Sequence of chain 1.C:
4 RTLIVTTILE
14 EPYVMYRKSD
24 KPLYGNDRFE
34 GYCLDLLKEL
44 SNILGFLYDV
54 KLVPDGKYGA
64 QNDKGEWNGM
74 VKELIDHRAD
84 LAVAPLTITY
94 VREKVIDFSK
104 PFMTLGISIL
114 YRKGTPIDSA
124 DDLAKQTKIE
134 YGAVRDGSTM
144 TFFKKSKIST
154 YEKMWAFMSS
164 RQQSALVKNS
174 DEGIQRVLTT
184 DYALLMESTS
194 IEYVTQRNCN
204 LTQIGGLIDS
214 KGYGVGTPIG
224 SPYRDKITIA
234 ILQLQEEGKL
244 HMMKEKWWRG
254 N

A protein and the small-molecule ligand that binds it are described below.
Small molecule (SMILES): O=C(O)[C@@H]1C[C@H]2C[C@@H](CN3CC(F)(F)C[C@H]3C(=O)O)CC[C@H]2CN1

Binding-site contacts:
Ligand atom O2 contacts residue ARG95 of chain 1.C at 2.8 Å (salt-bridge).
Ligand atom F1 contacts residue GLY140 of chain 1.C at 3.9 Å.
Ligand atom C1 contacts residue THR90 of chain 1.C at 3.4 Å.
Ligand atom O2 contacts residue THR90 of chain 1.C at 2.9 Å (h-bond).
Ligand atom C4 contacts residue TYR61 of chain 1.C at 3.6 Å (hydrophobic).
Ligand atom C8 contacts residue GLU190 of chain 1.C at 3.6 Å.
Ligand atom C14 contacts residue SER173 of chain 1.C at 3.5 Å.
Ligand atom F1 contacts residue VAL137 of chain 1.C at 3.5 Å.
Ligand atom O3 contacts residue GLU190 of chain 1.C at 2.9 Å (salt-bridge).
Ligand atom O2 contacts residue PRO88 of chain 1.C at 3.7 Å.
Ligand atom C3 contacts residue GLU190 of chain 1.C at 3.6 Å.
Ligand atom O1 contacts residue ARG95 of chain 1.C at 3.0 Å (salt-bridge).
Ligand atom O4 contacts residue SER141 of chain 1.C at 3.0 Å (h-bond).
Ligand atom C3 contacts residue PRO88 of chain 1.C at 3.1 Å (hydrophobic).
Ligand atom C4 contacts residue PRO88 of chain 1.C at 3.5 Å (hydrophobic).
Ligand atom O2 contacts residue LEU89 of chain 1.C at 3.6 Å.
Ligand atom C5 contacts residue TYR61 of chain 1.C at 3.7 Å (hydrophobic).
Ligand atom C13 contacts residue THR142 of chain 1.C at 3.4 Å.
Ligand atom C2 contacts residue TYR61 of chain 1.C at 3.5 Å (hydrophobic).
Ligand atom O1 contacts residue TYR61 of chain 1.C at 3.9 Å.
Ligand atom C8 contacts residue TYR216 of chain 1.C at 3.6 Å (hydrophobic).
Ligand atom C1 contacts residue PRO88 of chain 1.C at 3.9 Å (hydrophobic).
Ligand atom O4 contacts residue THR142 of chain 1.C at 3.0 Å (h-bond).
Ligand atom C14 contacts residue VAL137 of chain 1.C at 3.5 Å (hydrophobic).
Ligand atom C13 contacts residue SER141 of chain 1.C at 3.6 Å.
Ligand atom F2 contacts residue SER173 of chain 1.C at 2.6 Å.
Ligand atom C3 contacts residue TYR216 of chain 1.C at 3.4 Å (hydrophobic).
Ligand atom C15 contacts residue SER173 of chain 1.C at 3.4 Å.
Ligand atom C10 contacts residue ARG95 of chain 1.C at 3.5 Å.
Ligand atom O3 contacts residue THR142 of chain 1.C at 2.7 Å (h-bond).
Ligand atom C9 contacts residue TYR216 of chain 1.C at 3.8 Å (hydrophobic).
Ligand atom C3 contacts residue THR90 of chain 1.C at 3.6 Å.
Ligand atom O4 contacts residue GLY140 of chain 1.C at 3.9 Å.
Ligand atom O3 contacts residue MET189 of chain 1.C at 3.4 Å.
Ligand atom O2 contacts residue TYR61 of chain 1.C at 3.6 Å.
Ligand atom C6 contacts residue SER141 of chain 1.C at 3.9 Å.
Ligand atom N1 contacts residue PRO88 of chain 1.C at 2.7 Å (h-bond).
Ligand atom C10 contacts residue THR90 of chain 1.C at 3.6 Å.
Ligand atom N1 contacts residue THR90 of chain 1.C at 2.9 Å (h-bond).
Ligand atom F2 contacts residue VAL137 of chain 1.C at 3.7 Å.